Sequence of chain 1.A:
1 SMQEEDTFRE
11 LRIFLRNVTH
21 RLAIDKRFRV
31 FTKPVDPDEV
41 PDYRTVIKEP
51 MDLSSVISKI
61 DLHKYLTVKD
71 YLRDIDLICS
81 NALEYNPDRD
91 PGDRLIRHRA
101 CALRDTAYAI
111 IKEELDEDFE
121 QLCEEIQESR

This small molecule binds to this protein.
Small molecule (SMILES): O=S(=O)(N1C[C@@H]2C[C@H]3CCNC[C@]2(C1)O3)C(F)(F)F

Binding-site contacts:
Ligand atom C14 contacts residue TYR108 of chain 1.A at 4.4 Å (hydrophobic).
Ligand atom C12 contacts residue LEU115 of chain 1.A at 3.9 Å (hydrophobic).
Ligand atom N11 contacts residue ILE111 of chain 1.A at 3.7 Å.
Ligand atom O15 contacts residue LEU72 of chain 1.A at 4.0 Å.
Ligand atom O03 contacts residue TYR108 of chain 1.A at 3.7 Å.
Ligand atom N11 contacts residue VAL68 of chain 1.A at 3.7 Å.
Ligand atom C09 contacts residue VAL68 of chain 1.A at 4.4 Å (hydrophobic).
Ligand atom C10 contacts residue GLU120 of chain 1.A at 3.1 Å.
Ligand atom N11 contacts residue GLU120 of chain 1.A at 4.4 Å.
Ligand atom C08 contacts residue LYS69 of chain 1.A at 3.4 Å.
Ligand atom N11 contacts residue LEU72 of chain 1.A at 4.2 Å.
Ligand atom C10 contacts residue VAL68 of chain 1.A at 3.2 Å (hydrophobic).
Ligand atom C14 contacts residue LEU72 of chain 1.A at 3.9 Å (hydrophobic).
Ligand atom C09 contacts residue GLU120 of chain 1.A at 2.6 Å.
Ligand atom C13 contacts residue LEU72 of chain 1.A at 4.4 Å (hydrophobic).
Ligand atom C09 contacts residue LYS69 of chain 1.A at 3.7 Å.
Ligand atom N11 contacts residue LEU115 of chain 1.A at 3.1 Å.
Ligand atom O15 contacts residue LYS69 of chain 1.A at 4.1 Å.
Ligand atom C10 contacts residue LYS69 of chain 1.A at 3.6 Å.
Ligand atom C07 contacts residue LYS69 of chain 1.A at 3.3 Å.
Ligand atom C09 contacts residue GLU124 of chain 1.A at 3.4 Å.
Ligand atom C08 contacts residue GLU124 of chain 1.A at 3.7 Å.
Ligand atom C08 contacts residue GLU120 of chain 1.A at 3.6 Å.
Ligand atom C12 contacts residue ILE111 of chain 1.A at 4.4 Å (hydrophobic).
Ligand atom C07 contacts residue GLU124 of chain 1.A at 3.9 Å.
Ligand atom C10 contacts residue LEU115 of chain 1.A at 3.5 Å (hydrophobic).